Sequence of chain 1.A:
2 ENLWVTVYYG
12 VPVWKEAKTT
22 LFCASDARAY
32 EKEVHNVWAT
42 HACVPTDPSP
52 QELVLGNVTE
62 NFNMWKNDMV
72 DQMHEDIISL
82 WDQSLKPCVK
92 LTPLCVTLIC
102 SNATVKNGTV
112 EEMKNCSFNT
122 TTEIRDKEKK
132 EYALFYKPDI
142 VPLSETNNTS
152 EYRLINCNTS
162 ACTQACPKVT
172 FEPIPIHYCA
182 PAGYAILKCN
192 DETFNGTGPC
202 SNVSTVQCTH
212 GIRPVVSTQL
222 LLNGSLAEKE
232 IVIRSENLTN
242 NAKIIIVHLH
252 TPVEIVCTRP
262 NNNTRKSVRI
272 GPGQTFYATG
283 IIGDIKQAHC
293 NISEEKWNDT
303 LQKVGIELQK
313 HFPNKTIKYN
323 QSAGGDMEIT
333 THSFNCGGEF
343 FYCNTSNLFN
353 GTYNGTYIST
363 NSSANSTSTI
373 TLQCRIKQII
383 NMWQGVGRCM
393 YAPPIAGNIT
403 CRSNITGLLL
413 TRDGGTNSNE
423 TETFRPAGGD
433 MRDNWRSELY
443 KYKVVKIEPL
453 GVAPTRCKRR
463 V

This small molecule binds to this protein.
Small molecule (SMILES): CC(=O)N[C@H]1[C@H](O[C@H]2[C@H](O)[C@@H](NC(C)=O)CO[C@@H]2CO)O[C@H](CO)[C@@H](O[C@@H]2O[C@H](CO)[C@@H](O)[C@H](O[C@H]3O[C@H](CO)[C@@H](O)[C@H](O)[C@@H]3O[C@H]3O[C@H](CO)[C@@H](O)[C@H](O)[C@@H]3O)[C@@H]2O)[C@@H]1O

Sequence of chain 1.C:
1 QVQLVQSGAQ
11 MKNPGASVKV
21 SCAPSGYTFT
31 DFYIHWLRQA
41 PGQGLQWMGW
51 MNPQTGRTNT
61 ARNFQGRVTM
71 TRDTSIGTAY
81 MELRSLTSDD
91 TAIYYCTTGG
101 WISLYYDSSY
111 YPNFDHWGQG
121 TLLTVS

Binding-site contacts:
Ligand atom O5 contacts residue ILE284 of chain 1.A at 4.0 Å.
Ligand atom O3 contacts residue SER96 of chain 1.D at 3.5 Å (h-bond).
Ligand atom O7 contacts residue ASN263 of chain 1.A at 3.0 Å (h-bond).
Ligand atom O6 contacts residue TYR27 of chain 1.D at 3.7 Å.
Ligand atom C4 contacts residue ARG62 of chain 1.C at 3.6 Å.
Ligand atom O6 contacts residue ASN263 of chain 1.A at 4.2 Å.
Ligand atom C5 contacts residue GLY95 of chain 1.D at 3.9 Å.
Ligand atom N2 contacts residue PHE93 of chain 1.D at 4.2 Å.
Ligand atom O7 contacts residue SER96 of chain 1.D at 2.9 Å (h-bond).
Ligand atom C8 contacts residue TYR110 of chain 1.C at 3.5 Å (hydrophobic).
Ligand atom C4 contacts residue ASN263 of chain 1.A at 4.2 Å.
Ligand atom C2 contacts residue ASN263 of chain 1.A at 2.5 Å.
Ligand atom O3 contacts residue GLY95 of chain 1.D at 3.0 Å (h-bond).
Ligand atom C6 contacts residue ILE284 of chain 1.A at 3.8 Å (hydrophobic).
Ligand atom O7 contacts residue TYR110 of chain 1.C at 4.0 Å.
Ligand atom C7 contacts residue ASN263 of chain 1.A at 3.2 Å.
Ligand atom O3 contacts residue SER2 of chain 1.D at 3.3 Å.
Ligand atom C3 contacts residue ASN263 of chain 1.A at 3.8 Å.
Ligand atom C2 contacts residue SER96 of chain 1.D at 3.5 Å.
Ligand atom C6 contacts residue ARG62 of chain 1.C at 3.4 Å.
Ligand atom N2 contacts residue SER96 of chain 1.D at 3.6 Å.
Ligand atom N2 contacts residue ASN263 of chain 1.A at 3.0 Å (h-bond).
Ligand atom O6 contacts residue GLY95 of chain 1.D at 2.4 Å (h-bond).
Ligand atom C7 contacts residue PHE93 of chain 1.D at 4.0 Å (hydrophobic).
Ligand atom C7 contacts residue SER96 of chain 1.D at 3.4 Å.
Ligand atom O5 contacts residue ASN263 of chain 1.A at 2.2 Å (h-bond).
Ligand atom C5 contacts residue ASN263 of chain 1.A at 3.6 Å.
Ligand atom O4 contacts residue SER2 of chain 1.D at 3.8 Å.
Ligand atom C6 contacts residue TYR27 of chain 1.D at 4.1 Å (hydrophobic).
Ligand atom C6 contacts residue THR25 of chain 1.D at 3.7 Å.
Ligand atom C3 contacts residue SER2 of chain 1.D at 3.9 Å.
Ligand atom C1 contacts residue ASN263 of chain 1.A at 1.4 Å.
Ligand atom O4 contacts residue ARG62 of chain 1.C at 3.2 Å (salt-bridge).
Ligand atom C8 contacts residue PHE93 of chain 1.D at 3.6 Å (hydrophobic).
Ligand atom C8 contacts residue HIS32 of chain 1.D at 4.0 Å.
Ligand atom O6 contacts residue ASN264 of chain 1.A at 3.5 Å (h-bond).
Ligand atom O5 contacts residue GLY95 of chain 1.D at 3.9 Å.
Ligand atom C6 contacts residue GLY95 of chain 1.D at 3.4 Å.
Ligand atom O6 contacts residue THR265 of chain 1.A at 3.8 Å.
Ligand atom C3 contacts residue SER96 of chain 1.D at 4.1 Å.

Sequence of chain 1.D:
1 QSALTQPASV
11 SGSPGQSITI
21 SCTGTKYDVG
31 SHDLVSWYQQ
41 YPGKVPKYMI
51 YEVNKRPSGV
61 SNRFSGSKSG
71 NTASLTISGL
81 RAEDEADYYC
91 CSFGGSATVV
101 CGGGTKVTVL